Binding-site contacts:
Ligand atom I3' contacts residue THR118 of chain 1.D at 3.7 Å.
Ligand atom C6 contacts residue THR119 of chain 1.D at 3.9 Å.
Ligand atom C1 contacts residue LEU17 of chain 1.B at 3.8 Å (hydrophobic).
Ligand atom C5' contacts residue LEU110 of chain 1.D at 4.0 Å (hydrophobic).
Ligand atom O4' contacts residue SER117 of chain 1.B at 3.7 Å.
Ligand atom N contacts residue VAL121 of chain 1.D at 3.2 Å.
Ligand atom I5 contacts residue LEU17 of chain 1.B at 3.1 Å.
Ligand atom C6' contacts residue THR119 of chain 1.B at 3.4 Å.
Ligand atom C contacts residue LYS15 of chain 1.D at 3.3 Å.
Ligand atom O4 contacts residue ALA108 of chain 1.B at 3.8 Å.
Ligand atom OXT contacts residue THR106 of chain 1.D at 2.9 Å.
Ligand atom I5' contacts residue SER115 of chain 1.A at 3.8 Å.
Ligand atom C2' contacts residue THR119 of chain 1.D at 3.7 Å.
Ligand atom I3' contacts residue ALA108 of chain 1.D at 3.9 Å.
Ligand atom O4' contacts residue SER117 of chain 1.D at 3.0 Å (h-bond).
Ligand atom C4' contacts residue LEU110 of chain 1.D at 3.9 Å (hydrophobic).
Ligand atom CA contacts residue LEU17 of chain 1.B at 3.9 Å (hydrophobic).
Ligand atom O contacts residue LYS15 of chain 1.B at 3.1 Å (salt-bridge).
Ligand atom I5 contacts residue THR119 of chain 1.D at 3.4 Å.
Ligand atom I5' contacts residue LEU110 of chain 1.D at 3.7 Å.
Ligand atom O4' contacts residue LEU110 of chain 1.D at 3.5 Å.
Ligand atom N contacts residue LEU17 of chain 1.B at 3.5 Å.
Ligand atom C6 contacts residue LEU17 of chain 1.B at 2.8 Å (hydrophobic).
Ligand atom I5' contacts residue THR119 of chain 1.B at 3.4 Å.
Ligand atom C contacts residue THR106 of chain 1.D at 3.9 Å.
Ligand atom I5' contacts residue SER117 of chain 1.B at 3.2 Å.
Ligand atom I5 contacts residue LEU110 of chain 1.B at 3.3 Å.
Ligand atom C7 contacts residue THR106 of chain 1.D at 3.8 Å.
Ligand atom C2 contacts residue LYS15 of chain 1.D at 3.9 Å.
Ligand atom I5' contacts residue THR118 of chain 1.B at 3.5 Å.
Ligand atom C3' contacts residue THR119 of chain 1.D at 3.9 Å.
Ligand atom C5' contacts residue THR119 of chain 1.B at 4.0 Å.
Ligand atom O contacts residue LYS15 of chain 1.D at 3.1 Å (salt-bridge).
Ligand atom OXT contacts residue LYS15 of chain 1.D at 3.7 Å.
Ligand atom I3 contacts residue LEU17 of chain 1.D at 3.5 Å.
Ligand atom I3' contacts residue THR119 of chain 1.D at 3.2 Å.
Ligand atom I3' contacts residue SER117 of chain 1.D at 3.4 Å.
Ligand atom OXT contacts residue MET13 of chain 1.D at 4.0 Å.
Ligand atom C5 contacts residue LEU17 of chain 1.B at 3.1 Å (hydrophobic).
Ligand atom C5 contacts residue THR119 of chain 1.D at 3.8 Å.

Sequence of chain 1.A:
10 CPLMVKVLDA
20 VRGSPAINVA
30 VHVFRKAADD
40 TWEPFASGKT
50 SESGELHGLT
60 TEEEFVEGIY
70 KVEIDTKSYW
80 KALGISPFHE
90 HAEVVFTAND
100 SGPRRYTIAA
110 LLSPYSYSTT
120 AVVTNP

This small molecule binds to this protein.
Small molecule (SMILES): N[C@@H](Cc1cc(I)c(Oc2cc(I)c(O)c(I)c2)c(I)c1)C(=O)O

Sequence of chain 1.D:
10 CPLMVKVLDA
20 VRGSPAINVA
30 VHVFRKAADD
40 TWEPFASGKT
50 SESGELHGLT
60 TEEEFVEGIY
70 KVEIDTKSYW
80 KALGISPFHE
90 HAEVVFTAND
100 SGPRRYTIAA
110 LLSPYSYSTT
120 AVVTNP

Sequence of chain 1.B:
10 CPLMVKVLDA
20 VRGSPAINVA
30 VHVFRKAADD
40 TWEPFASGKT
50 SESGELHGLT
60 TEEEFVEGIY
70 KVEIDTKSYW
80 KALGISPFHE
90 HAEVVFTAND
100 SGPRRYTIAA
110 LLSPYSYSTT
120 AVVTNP